Binding-site contacts:
Ligand atom C21 contacts residue GLN295 of chain 1.C at 3.7 Å.
Ligand atom C23 contacts residue SER294 of chain 1.C at 3.9 Å.
Ligand atom O1 contacts residue GLN295 of chain 1.C at 3.2 Å (h-bond).
Ligand atom C14 contacts residue EDO1 of chain 1.ZA at 3.9 Å.
Ligand atom O2 contacts residue EDO1 of chain 1.ZA at 3.0 Å.
Ligand atom C20 contacts residue PHE266 of chain 1.C at 3.9 Å (hydrophobic).
Ligand atom C2 contacts residue ILE262 of chain 1.C at 3.7 Å (hydrophobic).
Ligand atom C19 contacts residue ILE262 of chain 1.C at 3.9 Å (hydrophobic).
Ligand atom C3 contacts residue TYR85 of chain 1.C at 3.7 Å (hydrophobic).
Ligand atom C22 contacts residue MET283 of chain 1.C at 3.7 Å (hydrophobic).
Ligand atom C5 contacts residue PHE298 of chain 1.C at 3.8 Å (hydrophobic).
Ligand atom C24 contacts residue PHE298 of chain 1.C at 3.8 Å (hydrophobic).
Ligand atom O3 contacts residue PHE298 of chain 1.C at 3.6 Å.
Ligand atom C19 contacts residue PHE298 of chain 1.C at 3.4 Å (hydrophobic).
Ligand atom C18 contacts residue PHE298 of chain 1.C at 3.5 Å (hydrophobic).
Ligand atom C20 contacts residue GLN295 of chain 1.C at 4.0 Å.
Ligand atom C7 contacts residue MET199 of chain 1.C at 3.7 Å (hydrophobic).
Ligand atom C23 contacts residue MET283 of chain 1.C at 3.5 Å (hydrophobic).
Ligand atom C4 contacts residue TYR85 of chain 1.C at 3.6 Å (hydrophobic).
Ligand atom C16 contacts residue LEU245 of chain 1.C at 4.0 Å (hydrophobic).
Ligand atom C1 contacts residue GLN295 of chain 1.C at 3.9 Å.
Ligand atom C21 contacts residue MET263 of chain 1.C at 3.9 Å (hydrophobic).
Ligand atom C17 contacts residue HIS86 of chain 1.C at 3.1 Å.
Ligand atom C21 contacts residue PHE266 of chain 1.C at 3.9 Å (hydrophobic).
Ligand atom C17 contacts residue TYR85 of chain 1.C at 4.0 Å (hydrophobic).
Ligand atom C13 contacts residue EDO1 of chain 1.ZA at 3.6 Å.
Ligand atom C22 contacts residue GLN295 of chain 1.C at 3.5 Å.
Ligand atom C1 contacts residue THR259 of chain 1.C at 3.7 Å.
Ligand atom C1 contacts residue ASN247 of chain 1.C at 3.7 Å.
Ligand atom C22 contacts residue SER294 of chain 1.C at 3.7 Å.
Ligand atom O3 contacts residue GLN295 of chain 1.C at 3.1 Å (h-bond).
Ligand atom C17 contacts residue ILE262 of chain 1.C at 3.9 Å (hydrophobic).
Ligand atom O1 contacts residue ILE262 of chain 1.C at 3.5 Å.
Ligand atom C23 contacts residue PHE298 of chain 1.C at 3.7 Å (hydrophobic).
Ligand atom C1 contacts residue TRP258 of chain 1.C at 3.9 Å (hydrophobic).
Ligand atom C12 contacts residue EDO1 of chain 1.ZA at 4.0 Å.
Ligand atom C2 contacts residue PHE298 of chain 1.C at 3.6 Å (hydrophobic).
Ligand atom C8 contacts residue MET199 of chain 1.C at 3.9 Å (hydrophobic).
Ligand atom O3 contacts residue ILE262 of chain 1.C at 4.0 Å.
Ligand atom C3 contacts residue ASN247 of chain 1.C at 3.5 Å.

This small molecule binds to this protein.
Small molecule (SMILES): COc1ccc(C2=NN(C3CCCCCC3)C(=O)C2(C)C)cc1OC1CCCC1

Sequence of chain 1.C:
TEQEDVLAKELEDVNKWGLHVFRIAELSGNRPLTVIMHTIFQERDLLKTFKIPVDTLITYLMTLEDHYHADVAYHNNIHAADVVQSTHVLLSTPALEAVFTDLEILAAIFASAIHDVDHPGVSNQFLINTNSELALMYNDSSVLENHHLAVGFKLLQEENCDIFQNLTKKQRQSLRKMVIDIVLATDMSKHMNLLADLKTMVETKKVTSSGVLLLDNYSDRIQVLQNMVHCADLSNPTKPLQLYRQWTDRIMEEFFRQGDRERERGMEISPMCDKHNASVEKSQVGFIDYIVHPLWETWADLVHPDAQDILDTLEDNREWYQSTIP